Sequence of chain 1.A:
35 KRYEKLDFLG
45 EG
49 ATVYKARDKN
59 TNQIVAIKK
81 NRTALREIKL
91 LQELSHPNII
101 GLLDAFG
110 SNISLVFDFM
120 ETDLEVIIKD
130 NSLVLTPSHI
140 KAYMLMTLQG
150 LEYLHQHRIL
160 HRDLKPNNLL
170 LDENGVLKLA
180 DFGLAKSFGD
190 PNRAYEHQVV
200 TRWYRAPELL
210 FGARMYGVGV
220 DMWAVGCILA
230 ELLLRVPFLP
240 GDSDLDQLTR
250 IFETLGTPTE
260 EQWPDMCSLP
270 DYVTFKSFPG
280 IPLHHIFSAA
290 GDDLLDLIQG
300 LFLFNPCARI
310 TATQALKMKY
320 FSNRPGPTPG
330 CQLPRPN

This small molecule binds to this protein.
Small molecule (SMILES): CC(C)c1cnn2c(NCc3ccccc3)cc(NC[C@H]3CCNC[C@@H]3O)nc12

Binding-site contacts:
Ligand atom C17 contacts residue GLU120 of chain 1.A at 3.7 Å.
Ligand atom C11 contacts residue PHE118 of chain 1.A at 3.9 Å (hydrophobic).
Ligand atom C13 contacts residue THR121 of chain 1.A at 3.8 Å.
Ligand atom C16 contacts residue THR121 of chain 1.A at 4.0 Å.
Ligand atom C14 contacts residue ASP122 of chain 1.A at 3.6 Å.
Ligand atom C3 contacts residue MET119 of chain 1.A at 3.7 Å (hydrophobic).
Ligand atom N1 contacts residue MET119 of chain 1.A at 3.0 Å (h-bond).
Ligand atom N1 contacts residue ALA64 of chain 1.A at 3.9 Å.
Ligand atom C8 contacts residue LEU169 of chain 1.A at 4.0 Å (hydrophobic).
Ligand atom C11 contacts residue MET119 of chain 1.A at 3.0 Å (hydrophobic).
Ligand atom C13 contacts residue MET119 of chain 1.A at 3.9 Å (hydrophobic).
Ligand atom N1 contacts residue PHE118 of chain 1.A at 3.9 Å.
Ligand atom N10 contacts residue MET119 of chain 1.A at 2.6 Å (h-bond).
Ligand atom C26 contacts residue PHE116 of chain 1.A at 3.9 Å (hydrophobic).
Ligand atom N18 contacts residue LEU43 of chain 1.A at 3.7 Å.
Ligand atom C12 contacts residue MET119 of chain 1.A at 3.7 Å (hydrophobic).
Ligand atom C11 contacts residue GLU120 of chain 1.A at 4.0 Å.
Ligand atom C27 contacts residue LEU169 of chain 1.A at 3.5 Å (hydrophobic).
Ligand atom C43 contacts residue ASN167 of chain 1.A at 3.5 Å.
Ligand atom C12 contacts residue GLU120 of chain 1.A at 3.7 Å.
Ligand atom N10 contacts residue PHE118 of chain 1.A at 3.6 Å.
Ligand atom N44 contacts residue ASN167 of chain 1.A at 3.3 Å (h-bond).
Ligand atom C28 contacts residue ALA64 of chain 1.A at 4.0 Å (hydrophobic).
Ligand atom C28 contacts residue VAL51 of chain 1.A at 3.9 Å (hydrophobic).
Ligand atom C15 contacts residue ASP122 of chain 1.A at 3.4 Å.
Ligand atom C15 contacts residue THR121 of chain 1.A at 3.6 Å.
Ligand atom C43 contacts residue ASN166 of chain 1.A at 3.7 Å.
Ligand atom C9 contacts residue MET119 of chain 1.A at 3.5 Å (hydrophobic).
Ligand atom C3 contacts residue LEU43 of chain 1.A at 4.0 Å (hydrophobic).
Ligand atom C14 contacts residue THR121 of chain 1.A at 3.3 Å.
Ligand atom C40 contacts residue VAL51 of chain 1.A at 3.4 Å (hydrophobic).
Ligand atom N6 contacts residue VAL51 of chain 1.A at 3.8 Å.
Ligand atom C9 contacts residue ALA64 of chain 1.A at 3.4 Å (hydrophobic).
Ligand atom N44 contacts residue ASN166 of chain 1.A at 3.0 Å (h-bond).
Ligand atom N2 contacts residue MET119 of chain 1.A at 4.0 Å.
Ligand atom C15 contacts residue VAL125 of chain 1.A at 3.9 Å (hydrophobic).
Ligand atom C8 contacts residue ALA64 of chain 1.A at 3.5 Å (hydrophobic).
Ligand atom C9 contacts residue ASP117 of chain 1.A at 3.5 Å.
Ligand atom C26 contacts residue ALA64 of chain 1.A at 3.9 Å (hydrophobic).
Ligand atom C28 contacts residue PHE116 of chain 1.A at 3.7 Å (hydrophobic).